Sequence of chain 1.B:
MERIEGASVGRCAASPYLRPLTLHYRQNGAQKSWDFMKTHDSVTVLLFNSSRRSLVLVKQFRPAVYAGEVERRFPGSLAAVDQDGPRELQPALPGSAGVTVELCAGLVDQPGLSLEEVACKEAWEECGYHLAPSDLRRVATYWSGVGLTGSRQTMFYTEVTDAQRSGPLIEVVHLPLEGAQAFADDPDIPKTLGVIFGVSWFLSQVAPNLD

Sequence of chain 1.A:
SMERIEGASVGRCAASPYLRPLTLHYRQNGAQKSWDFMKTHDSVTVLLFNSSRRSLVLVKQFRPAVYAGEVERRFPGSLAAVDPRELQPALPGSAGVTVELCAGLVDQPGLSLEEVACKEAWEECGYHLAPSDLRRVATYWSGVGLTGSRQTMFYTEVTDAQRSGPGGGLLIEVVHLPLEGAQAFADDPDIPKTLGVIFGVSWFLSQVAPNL

This small molecule binds to this protein.
Small molecule (SMILES): CN1CCC(n2nc(-c3ccc(Oc4ccccc4)cc3)c3c(N)ncnc32)CC1

Binding-site contacts:
Ligand atom N5 contacts residue ASP36 of chain 1.B at 2.9 Å (salt-bridge).
Ligand atom N2 contacts residue TRP35 of chain 1.B at 4.0 Å.
Ligand atom C6 contacts residue TYR18 of chain 1.A at 3.6 Å (hydrophobic).
Ligand atom N5 contacts residue LEU149 of chain 1.B at 3.3 Å.
Ligand atom C9 contacts residue TRP35 of chain 1.B at 3.7 Å (hydrophobic).
Ligand atom C17 contacts residue LEU108 of chain 1.A at 3.8 Å (hydrophobic).
Ligand atom C8 contacts residue SER34 of chain 1.B at 3.8 Å.
Ligand atom C10 contacts residue TYR18 of chain 1.A at 3.8 Å (hydrophobic).
Ligand atom C14 contacts residue LEU149 of chain 1.B at 3.6 Å (hydrophobic).
Ligand atom C13 contacts residue TYR18 of chain 1.A at 3.8 Å (hydrophobic).
Ligand atom N3 contacts residue TYR18 of chain 1.A at 3.5 Å.
Ligand atom C9 contacts residue ASP36 of chain 1.B at 3.8 Å.
Ligand atom C8 contacts residue TRP35 of chain 1.B at 3.7 Å (hydrophobic).
Ligand atom N2 contacts residue TYR18 of chain 1.A at 3.6 Å.
Ligand atom N5 contacts residue TRP35 of chain 1.B at 3.4 Å (h-bond).
Ligand atom C22 contacts residue ARG63 of chain 1.A at 4.1 Å.
Ligand atom C19 contacts residue ARG63 of chain 1.A at 3.8 Å.
Ligand atom N6 contacts residue TYR18 of chain 1.A at 3.9 Å.
Ligand atom C10 contacts residue TRP35 of chain 1.B at 3.9 Å (hydrophobic).
Ligand atom C23 contacts residue TRP35 of chain 1.B at 3.5 Å (hydrophobic).
Ligand atom C12 contacts residue TRP35 of chain 1.B at 3.6 Å (hydrophobic).
Ligand atom C9 contacts residue TYR18 of chain 1.A at 3.6 Å (hydrophobic).
Ligand atom N4 contacts residue ASP36 of chain 1.B at 3.0 Å (salt-bridge).
Ligand atom C3 contacts residue TYR18 of chain 1.A at 3.6 Å (hydrophobic).
Ligand atom C20 contacts residue ARG63 of chain 1.A at 3.6 Å.
Ligand atom O1 contacts residue GLY148 of chain 1.B at 4.0 Å.
Ligand atom N6 contacts residue TRP35 of chain 1.B at 3.9 Å.
Ligand atom N3 contacts residue SER34 of chain 1.B at 4.1 Å.
Ligand atom C8 contacts residue ASP36 of chain 1.B at 3.6 Å.
Ligand atom N4 contacts residue TRP35 of chain 1.B at 3.7 Å.
Ligand atom C13 contacts residue LEU149 of chain 1.B at 3.6 Å (hydrophobic).
Ligand atom C21 contacts residue GLY148 of chain 1.B at 3.8 Å.
Ligand atom C11 contacts residue TRP35 of chain 1.B at 3.6 Å (hydrophobic).
Ligand atom N5 contacts residue TYR18 of chain 1.A at 3.8 Å.
Ligand atom N4 contacts residue TYR18 of chain 1.A at 3.5 Å.
Ligand atom C11 contacts residue TYR18 of chain 1.A at 3.8 Å (hydrophobic).
Ligand atom C5 contacts residue TRP35 of chain 1.B at 4.0 Å (hydrophobic).
Ligand atom C7 contacts residue TRP35 of chain 1.B at 4.0 Å (hydrophobic).
Ligand atom C7 contacts residue TYR18 of chain 1.A at 3.5 Å (hydrophobic).
Ligand atom C8 contacts residue TYR18 of chain 1.A at 3.5 Å (hydrophobic).